Binding-site contacts:
Ligand atom O4 contacts residue ILE62 of chain 1.C at 3.2 Å.
Ligand atom C8 contacts residue T551 of chain 1.T at 3.7 Å.
Ligand atom C8 contacts residue OMY6 of chain 1.G at 3.6 Å.
Ligand atom O5 contacts residue GHP5 of chain 1.G at 3.5 Å.
Ligand atom C8 contacts residue GLN232 of chain 1.C at 3.3 Å.
Ligand atom C6 contacts residue ILE62 of chain 1.C at 4.0 Å (hydrophobic).
Ligand atom C3 contacts residue OMY6 of chain 1.G at 3.6 Å.
Ligand atom C6 contacts residue GHP5 of chain 1.G at 3.5 Å.
Ligand atom O7 contacts residue LEU243 of chain 1.C at 3.4 Å.
Ligand atom C4 contacts residue OMY6 of chain 1.G at 4.1 Å.
Ligand atom O3 contacts residue GLN232 of chain 1.C at 4.3 Å.
Ligand atom O6 contacts residue OMY6 of chain 1.G at 3.9 Å.
Ligand atom O5 contacts residue OMY6 of chain 1.G at 2.5 Å (h-bond).
Ligand atom C6 contacts residue LYS118 of chain 1.C at 4.0 Å.
Ligand atom O6 contacts residue ILE62 of chain 1.C at 4.4 Å.
Ligand atom O3 contacts residue MSE233 of chain 1.C at 3.6 Å.
Ligand atom O7 contacts residue OMY6 of chain 1.G at 4.2 Å.
Ligand atom C6 contacts residue OMY6 of chain 1.G at 4.0 Å.
Ligand atom O6 contacts residue LYS118 of chain 1.C at 3.3 Å.
Ligand atom C8 contacts residue MSE233 of chain 1.C at 4.5 Å.
Ligand atom C8 contacts residue LEU243 of chain 1.C at 4.2 Å (hydrophobic).
Ligand atom O6 contacts residue ARG116 of chain 1.C at 3.6 Å.
Ligand atom O6 contacts residue GHP5 of chain 1.G at 2.9 Å (h-bond).
Ligand atom C1 contacts residue OMY6 of chain 1.G at 1.5 Å.
Ligand atom C5 contacts residue GHP5 of chain 1.G at 4.2 Å.
Ligand atom C5 contacts residue OMY6 of chain 1.G at 3.8 Å.
Ligand atom C7 contacts residue LEU243 of chain 1.C at 4.0 Å (hydrophobic).
Ligand atom C7 contacts residue OMY6 of chain 1.G at 3.2 Å.
Ligand atom C2 contacts residue OMY6 of chain 1.G at 2.2 Å.
Ligand atom N2 contacts residue OMY6 of chain 1.G at 2.6 Å (h-bond).
Ligand atom C1 contacts residue GHP5 of chain 1.G at 4.4 Å.
Ligand atom C4 contacts residue ILE62 of chain 1.C at 4.1 Å (hydrophobic).

Sequence of chain 1.C:
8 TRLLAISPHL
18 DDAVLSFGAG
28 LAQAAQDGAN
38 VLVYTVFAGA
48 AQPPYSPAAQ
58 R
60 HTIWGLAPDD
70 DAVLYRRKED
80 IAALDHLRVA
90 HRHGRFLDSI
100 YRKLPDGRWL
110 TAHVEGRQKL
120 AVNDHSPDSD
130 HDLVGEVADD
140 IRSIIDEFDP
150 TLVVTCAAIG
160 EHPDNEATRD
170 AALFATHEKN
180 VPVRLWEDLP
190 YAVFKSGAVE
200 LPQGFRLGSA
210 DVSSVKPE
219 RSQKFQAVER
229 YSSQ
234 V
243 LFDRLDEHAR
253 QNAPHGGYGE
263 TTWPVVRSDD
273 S

The protein below binds the small molecule below.
Small molecule (SMILES): CC(=O)N[C@@H]1[C@@H](O)[C@H](O)[C@@H](CO)O[C@H]1O